Sequence of chain 5.C:
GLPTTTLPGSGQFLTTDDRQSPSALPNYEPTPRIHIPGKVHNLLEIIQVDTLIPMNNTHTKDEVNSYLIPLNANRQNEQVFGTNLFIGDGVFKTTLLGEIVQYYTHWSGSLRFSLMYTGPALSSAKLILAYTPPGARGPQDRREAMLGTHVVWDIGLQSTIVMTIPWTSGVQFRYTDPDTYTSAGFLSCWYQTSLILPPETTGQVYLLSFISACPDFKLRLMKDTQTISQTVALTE

A protein and the small-molecule ligand that binds it are described below.
Small molecule (SMILES): Cc1cc(CCCCCOc2ccc(C3=NCCO3)cc2)on1

Sequence of chain 5.A:
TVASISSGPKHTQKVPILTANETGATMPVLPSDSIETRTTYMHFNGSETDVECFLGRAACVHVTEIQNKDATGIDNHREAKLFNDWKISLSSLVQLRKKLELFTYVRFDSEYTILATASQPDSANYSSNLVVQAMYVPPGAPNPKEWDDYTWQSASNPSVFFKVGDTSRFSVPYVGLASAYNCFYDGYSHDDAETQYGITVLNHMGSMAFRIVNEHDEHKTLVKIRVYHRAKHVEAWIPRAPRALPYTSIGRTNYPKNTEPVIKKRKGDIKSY

Binding-site contacts:
Ligand atom C2C contacts residue MET221 of chain 5.A at 4.0 Å (hydrophobic).
Ligand atom C5B contacts residue PHE186 of chain 5.A at 3.9 Å (hydrophobic).
Ligand atom C5C contacts residue VAL191 of chain 5.A at 3.8 Å (hydrophobic).
Ligand atom C2A contacts residue TYR152 of chain 5.A at 3.6 Å (hydrophobic).
Ligand atom C1C contacts residue LEU106 of chain 5.A at 3.8 Å (hydrophobic).
Ligand atom C4 contacts residue LEU106 of chain 5.A at 3.9 Å (hydrophobic).
Ligand atom C5B contacts residue TYR128 of chain 5.A at 4.0 Å (hydrophobic).
Ligand atom O1 contacts residue LEU106 of chain 5.A at 3.8 Å.
Ligand atom C2C contacts residue TYR197 of chain 5.A at 3.7 Å (hydrophobic).
Ligand atom O1B contacts residue ILE104 of chain 5.A at 3.9 Å.
Ligand atom C4C contacts residue VAL191 of chain 5.A at 3.0 Å (hydrophobic).
Ligand atom C6B contacts residue ILE104 of chain 5.A at 3.6 Å (hydrophobic).
Ligand atom C2B contacts residue VAL188 of chain 5.A at 3.5 Å (hydrophobic).
Ligand atom N3A contacts residue ALA24 of chain 5.C at 3.8 Å.
Ligand atom O1A contacts residue PHE186 of chain 5.A at 3.0 Å.
Ligand atom C5B contacts residue MET224 of chain 5.A at 3.8 Å (hydrophobic).
Ligand atom N3A contacts residue PHE186 of chain 5.A at 4.0 Å.
Ligand atom O1B contacts residue TYR128 of chain 5.A at 3.4 Å (h-bond).
Ligand atom C5A contacts residue PHE186 of chain 5.A at 3.5 Å (hydrophobic).
Ligand atom C2A contacts residue PHE186 of chain 5.A at 3.3 Å (hydrophobic).
Ligand atom C4B contacts residue PHE186 of chain 5.A at 3.6 Å (hydrophobic).
Ligand atom C5 contacts residue LEU106 of chain 5.A at 3.8 Å (hydrophobic).
Ligand atom N3A contacts residue PRO174 of chain 5.A at 3.7 Å.
Ligand atom C6B contacts residue TYR128 of chain 5.A at 3.3 Å (hydrophobic).
Ligand atom C4A contacts residue PRO174 of chain 5.A at 3.1 Å (hydrophobic).
Ligand atom C1B contacts residue VAL188 of chain 5.A at 3.8 Å (hydrophobic).
Ligand atom C4B contacts residue TYR152 of chain 5.A at 3.8 Å (hydrophobic).
Ligand atom C5A contacts residue VAL176 of chain 5.A at 3.6 Å (hydrophobic).
Ligand atom C3B contacts residue VAL188 of chain 5.A at 3.8 Å (hydrophobic).
Ligand atom N3A contacts residue TYR152 of chain 5.A at 3.5 Å.
Ligand atom C3B contacts residue TYR152 of chain 5.A at 3.7 Å (hydrophobic).
Ligand atom C4 contacts residue TYR197 of chain 5.A at 3.8 Å (hydrophobic).
Ligand atom C1C contacts residue TYR128 of chain 5.A at 3.7 Å (hydrophobic).
Ligand atom C4C contacts residue VAL188 of chain 5.A at 3.7 Å (hydrophobic).
Ligand atom C1B contacts residue ILE104 of chain 5.A at 4.0 Å (hydrophobic).
Ligand atom C1B contacts residue TYR128 of chain 5.A at 3.6 Å (hydrophobic).
Ligand atom N2 contacts residue LEU106 of chain 5.A at 3.8 Å.
Ligand atom C5A contacts residue ALA150 of chain 5.A at 3.6 Å (hydrophobic).
Ligand atom O1 contacts residue MET221 of chain 5.A at 3.9 Å.
Ligand atom C3C contacts residue TYR128 of chain 5.A at 3.4 Å (hydrophobic).